Binding-site contacts:
Ligand atom C19 contacts residue MET49 of chain 1.C at 3.7 Å (hydrophobic).
Ligand atom N3 contacts residue VAL27 of chain 1.C at 3.4 Å (h-bond).
Ligand atom N1 contacts residue NAP1 of chain 1.V at 3.8 Å.
Ligand atom N3 contacts residue ASP48 of chain 1.C at 2.9 Å (salt-bridge).
Ligand atom C10 contacts residue MET49 of chain 1.C at 3.5 Å (hydrophobic).
Ligand atom C12 contacts residue PHE52 of chain 1.C at 3.7 Å (hydrophobic).
Ligand atom C11 contacts residue MET49 of chain 1.C at 3.8 Å (hydrophobic).
Ligand atom C22 contacts residue NAP1 of chain 1.V at 3.4 Å.
Ligand atom C1 contacts residue NAP1 of chain 1.V at 3.6 Å.
Ligand atom N5 contacts residue PHE52 of chain 1.C at 3.8 Å.
Ligand atom C18 contacts residue ILE84 of chain 1.C at 3.7 Å (hydrophobic).
Ligand atom N2 contacts residue PHE52 of chain 1.C at 3.6 Å.
Ligand atom C19 contacts residue ILE41 of chain 1.C at 3.5 Å (hydrophobic).
Ligand atom N3 contacts residue THR178 of chain 1.C at 3.7 Å.
Ligand atom N2 contacts residue VAL26 of chain 1.C at 2.8 Å (h-bond).
Ligand atom N1 contacts residue PHE52 of chain 1.C at 3.5 Å.
Ligand atom C1 contacts residue PHE52 of chain 1.C at 3.4 Å (hydrophobic).
Ligand atom O2 contacts residue PRO85 of chain 1.C at 3.6 Å.
Ligand atom C11 contacts residue TRP43 of chain 1.C at 3.3 Å (hydrophobic).
Ligand atom N2 contacts residue TYR160 of chain 1.C at 3.0 Å (h-bond).
Ligand atom N1 contacts residue VAL26 of chain 1.C at 3.5 Å.
Ligand atom C12 contacts residue VAL27 of chain 1.C at 3.7 Å (hydrophobic).
Ligand atom N5 contacts residue ASP48 of chain 1.C at 2.9 Å (salt-bridge).
Ligand atom N3 contacts residue VAL26 of chain 1.C at 3.8 Å.
Ligand atom C2 contacts residue PHE52 of chain 1.C at 3.6 Å (hydrophobic).
Ligand atom N1 contacts residue VAL27 of chain 1.C at 3.4 Å (h-bond).
Ligand atom C12 contacts residue ASP48 of chain 1.C at 3.7 Å.
Ligand atom C8 contacts residue MET49 of chain 1.C at 3.5 Å (hydrophobic).
Ligand atom C13 contacts residue ILE84 of chain 1.C at 3.8 Å (hydrophobic).
Ligand atom C10 contacts residue VAL45 of chain 1.C at 3.0 Å (hydrophobic).
Ligand atom N2 contacts residue ILE154 of chain 1.C at 2.8 Å (h-bond).
Ligand atom C10 contacts residue ASN44 of chain 1.C at 3.7 Å.
Ligand atom C12 contacts residue ALA28 of chain 1.C at 3.7 Å (hydrophobic).
Ligand atom C21 contacts residue MET49 of chain 1.C at 3.0 Å (hydrophobic).
Ligand atom C9 contacts residue MET49 of chain 1.C at 3.7 Å (hydrophobic).
Ligand atom C22 contacts residue ILE154 of chain 1.C at 3.6 Å (hydrophobic).
Ligand atom C21 contacts residue ILE41 of chain 1.C at 3.8 Å (hydrophobic).
Ligand atom C1 contacts residue VAL26 of chain 1.C at 3.6 Å (hydrophobic).
Ligand atom N1 contacts residue ALA28 of chain 1.C at 3.7 Å.
Ligand atom N3 contacts residue ALA28 of chain 1.C at 3.6 Å.

A small-molecule ligand and the protein it binds are described below.
Small molecule (SMILES): CCOC(=O)CCCOc1cc(NCc2ccc3nc(N)nc(N)c3c2)ccc1OC

Sequence of chain 1.C:
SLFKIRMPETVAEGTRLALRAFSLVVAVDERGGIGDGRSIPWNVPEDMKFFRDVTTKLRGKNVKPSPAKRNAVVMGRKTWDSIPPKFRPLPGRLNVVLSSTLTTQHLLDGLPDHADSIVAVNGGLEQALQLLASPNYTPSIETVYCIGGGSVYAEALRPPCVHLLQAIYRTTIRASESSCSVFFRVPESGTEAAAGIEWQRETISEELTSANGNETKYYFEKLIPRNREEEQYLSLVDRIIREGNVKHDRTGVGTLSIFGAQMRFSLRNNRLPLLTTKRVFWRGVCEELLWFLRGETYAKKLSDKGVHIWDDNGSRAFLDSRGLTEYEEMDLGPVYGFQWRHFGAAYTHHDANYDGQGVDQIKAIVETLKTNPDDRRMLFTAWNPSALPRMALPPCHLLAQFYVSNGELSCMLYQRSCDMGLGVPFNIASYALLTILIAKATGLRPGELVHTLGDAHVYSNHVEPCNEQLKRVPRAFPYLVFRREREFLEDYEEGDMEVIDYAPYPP